A small-molecule ligand and the protein it binds are described below.
Small molecule (SMILES): CC(=O)N[C@@H]1[C@@H](O)[C@H](O)[C@@H](CO)O[C@H]1O

Binding-site contacts:
Ligand atom C1 contacts residue ASN599 of chain 1.A at 1.5 Å.
Ligand atom O7 contacts residue ASN599 of chain 1.A at 3.4 Å.
Ligand atom C2 contacts residue ASN599 of chain 1.A at 2.4 Å.
Ligand atom C4 contacts residue ASN599 of chain 1.A at 4.2 Å.
Ligand atom C3 contacts residue ASN599 of chain 1.A at 3.7 Å.
Ligand atom C8 contacts residue ASN599 of chain 1.A at 3.8 Å.
Ligand atom O5 contacts residue ASN599 of chain 1.A at 2.4 Å (h-bond).
Ligand atom N2 contacts residue ASN599 of chain 1.A at 2.8 Å (h-bond).
Ligand atom C5 contacts residue ASN599 of chain 1.A at 3.7 Å.
Ligand atom C7 contacts residue ASN599 of chain 1.A at 3.3 Å.

Sequence of chain 1.A:
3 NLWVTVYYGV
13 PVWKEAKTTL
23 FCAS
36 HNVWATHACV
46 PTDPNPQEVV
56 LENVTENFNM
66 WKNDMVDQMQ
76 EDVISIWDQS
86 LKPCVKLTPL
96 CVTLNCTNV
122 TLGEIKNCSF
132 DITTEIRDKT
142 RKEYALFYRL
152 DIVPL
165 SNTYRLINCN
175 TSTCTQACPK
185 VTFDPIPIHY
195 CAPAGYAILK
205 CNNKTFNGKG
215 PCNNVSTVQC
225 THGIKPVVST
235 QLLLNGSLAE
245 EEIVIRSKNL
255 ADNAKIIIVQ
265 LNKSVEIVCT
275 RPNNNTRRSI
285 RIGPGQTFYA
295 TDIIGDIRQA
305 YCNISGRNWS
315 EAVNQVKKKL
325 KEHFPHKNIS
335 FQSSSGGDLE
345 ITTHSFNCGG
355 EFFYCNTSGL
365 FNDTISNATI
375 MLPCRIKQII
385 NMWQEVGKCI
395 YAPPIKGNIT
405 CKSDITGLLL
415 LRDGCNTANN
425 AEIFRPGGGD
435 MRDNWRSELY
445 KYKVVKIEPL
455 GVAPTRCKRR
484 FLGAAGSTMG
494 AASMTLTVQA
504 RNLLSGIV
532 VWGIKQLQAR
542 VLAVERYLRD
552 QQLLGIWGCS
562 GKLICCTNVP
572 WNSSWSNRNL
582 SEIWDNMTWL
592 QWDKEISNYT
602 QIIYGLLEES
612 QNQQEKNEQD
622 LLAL